Binding-site contacts:
Ligand atom C7 contacts residue PRO206 of chain 1.A at 3.6 Å (hydrophobic).
Ligand atom C10 contacts residue GLN96 of chain 1.A at 3.7 Å.
Ligand atom N1 contacts residue PRO206 of chain 1.A at 3.9 Å.
Ligand atom C18 contacts residue LEU202 of chain 1.A at 3.9 Å (hydrophobic).
Ligand atom O2 contacts residue PHE135 of chain 1.A at 3.2 Å.
Ligand atom S1 contacts residue PHE135 of chain 1.A at 3.8 Å.
Ligand atom O3 contacts residue TRP213 of chain 1.A at 3.6 Å.
Ligand atom O3 contacts residue THR203 of chain 1.A at 2.9 Å (h-bond).
Ligand atom O4 contacts residue HIS98 of chain 1.A at 3.2 Å.
Ligand atom C17 contacts residue THR204 of chain 1.A at 3.7 Å.
Ligand atom N3 contacts residue THR203 of chain 1.A at 2.8 Å (h-bond).
Ligand atom C16 contacts residue PRO205 of chain 1.A at 3.4 Å (hydrophobic).
Ligand atom O4 contacts residue HIS123 of chain 1.A at 3.4 Å (h-bond).
Ligand atom N3 contacts residue HIS123 of chain 1.A at 3.4 Å (h-bond).
Ligand atom C11 contacts residue LEU202 of chain 1.A at 3.7 Å (hydrophobic).
Ligand atom O1 contacts residue PHE135 of chain 1.A at 3.6 Å.
Ligand atom N3 contacts residue HIS98 of chain 1.A at 3.2 Å (h-bond).
Ligand atom O4 contacts residue VAL125 of chain 1.A at 3.8 Å.
Ligand atom O3 contacts residue LEU202 of chain 1.A at 3.4 Å.
Ligand atom C10 contacts residue LEU202 of chain 1.A at 3.8 Å (hydrophobic).
Ligand atom O4 contacts residue ZN1 of chain 1.B at 3.0 Å.
Ligand atom C12 contacts residue HIS98 of chain 1.A at 4.0 Å.
Ligand atom C1 contacts residue ASN66 of chain 1.A at 3.9 Å.
Ligand atom C8 contacts residue PRO206 of chain 1.A at 3.7 Å (hydrophobic).
Ligand atom N2 contacts residue PHE135 of chain 1.A at 3.9 Å.
Ligand atom C11 contacts residue HIS98 of chain 1.A at 3.9 Å.
Ligand atom O2 contacts residue ALA139 of chain 1.A at 2.9 Å.
Ligand atom C17 contacts residue TRP9 of chain 1.A at 3.8 Å (hydrophobic).
Ligand atom S2 contacts residue THR203 of chain 1.A at 3.9 Å.
Ligand atom C12 contacts residue LEU202 of chain 1.A at 3.8 Å (hydrophobic).
Ligand atom N3 contacts residue ZN1 of chain 1.B at 2.0 Å.
Ligand atom C13 contacts residue THR204 of chain 1.A at 3.3 Å.
Ligand atom C1 contacts residue HIS68 of chain 1.A at 3.5 Å.
Ligand atom N3 contacts residue HIS100 of chain 1.A at 3.3 Å (h-bond).
Ligand atom S2 contacts residue HIS98 of chain 1.A at 3.9 Å.
Ligand atom O4 contacts residue VAL147 of chain 1.A at 3.9 Å.
Ligand atom C14 contacts residue THR204 of chain 1.A at 3.2 Å.
Ligand atom S2 contacts residue ZN1 of chain 1.B at 3.0 Å.
Ligand atom O1 contacts residue GLY136 of chain 1.A at 3.8 Å.
Ligand atom C11 contacts residue VAL125 of chain 1.A at 3.8 Å (hydrophobic).

Sequence of chain 1.A:
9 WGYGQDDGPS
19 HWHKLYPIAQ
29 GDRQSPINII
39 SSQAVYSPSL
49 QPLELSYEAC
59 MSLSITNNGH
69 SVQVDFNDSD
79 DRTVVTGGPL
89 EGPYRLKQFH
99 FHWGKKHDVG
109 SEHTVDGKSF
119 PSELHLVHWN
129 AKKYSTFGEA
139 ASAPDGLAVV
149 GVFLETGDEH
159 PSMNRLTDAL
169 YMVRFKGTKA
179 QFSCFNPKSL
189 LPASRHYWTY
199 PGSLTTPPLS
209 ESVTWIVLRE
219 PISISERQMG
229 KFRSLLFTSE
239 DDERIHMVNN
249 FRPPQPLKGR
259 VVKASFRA

This protein binds this small molecule.
Small molecule (SMILES): Cc1ccc(CN2CCS(=O)(=O)N(CCc3ccc(S(N)(=O)=O)cc3)C2)cc1